Binding-site contacts:
Ligand atom N1 contacts residue ASP124 of chain 1.A at 3.0 Å (salt-bridge).
Ligand atom O contacts residue GLY169 of chain 1.A at 4.4 Å.
Ligand atom C6 contacts residue TYR168 of chain 1.A at 3.9 Å (hydrophobic).
Ligand atom C7 contacts residue TYR168 of chain 1.A at 3.5 Å (hydrophobic).
Ligand atom C2 contacts residue ASP308 of chain 1.A at 3.3 Å.
Ligand atom N1 contacts residue RD41 of chain 1.C at 3.1 Å.
Ligand atom C contacts residue ASP124 of chain 1.A at 3.6 Å.
Ligand atom C6 contacts residue GLY126 of chain 1.A at 4.4 Å.
Ligand atom C8 contacts residue GLY169 of chain 1.A at 3.6 Å.
Ligand atom C3 contacts residue ASP308 of chain 1.A at 4.3 Å.
Ligand atom N1 contacts residue SER127 of chain 1.A at 4.5 Å.
Ligand atom C contacts residue SER127 of chain 1.A at 4.4 Å.
Ligand atom C3 contacts residue ILE393 of chain 1.A at 4.0 Å (hydrophobic).
Ligand atom C5 contacts residue TYR168 of chain 1.A at 4.2 Å (hydrophobic).
Ligand atom O contacts residue TYR168 of chain 1.A at 4.2 Å.
Ligand atom N contacts residue ASP124 of chain 1.A at 2.9 Å (salt-bridge).
Ligand atom C8 contacts residue TYR168 of chain 1.A at 4.0 Å (hydrophobic).
Ligand atom C1 contacts residue RD41 of chain 1.C at 4.2 Å.
Ligand atom N1 contacts residue GLY310 of chain 1.A at 4.4 Å.
Ligand atom N contacts residue TYR168 of chain 1.A at 3.8 Å.
Ligand atom C3 contacts residue PHE283 of chain 1.A at 4.0 Å (hydrophobic).
Ligand atom C2 contacts residue ILE306 of chain 1.A at 4.0 Å (hydrophobic).
Ligand atom C contacts residue GLY126 of chain 1.A at 3.3 Å.
Ligand atom C7 contacts residue GLY169 of chain 1.A at 3.6 Å.
Ligand atom C2 contacts residue PHE283 of chain 1.A at 4.1 Å (hydrophobic).
Ligand atom N contacts residue SER127 of chain 1.A at 3.6 Å.
Ligand atom N1 contacts residue GLY126 of chain 1.A at 3.5 Å.
Ligand atom N contacts residue GLY126 of chain 1.A at 3.5 Å (h-bond).
Ligand atom N1 contacts residue ASP308 of chain 1.A at 2.7 Å (salt-bridge).
Ligand atom C4 contacts residue PHE283 of chain 1.A at 4.4 Å (hydrophobic).
Ligand atom C contacts residue RD41 of chain 1.C at 3.2 Å.
Ligand atom N contacts residue RD41 of chain 1.C at 3.1 Å.
Ligand atom C3 contacts residue ILE306 of chain 1.A at 4.0 Å (hydrophobic).
Ligand atom C1 contacts residue GLY126 of chain 1.A at 3.6 Å.
Ligand atom C contacts residue ASP308 of chain 1.A at 3.7 Å.
Ligand atom C2 contacts residue GLY126 of chain 1.A at 3.9 Å.
Ligand atom C8 contacts residue SER167 of chain 1.A at 3.5 Å.
Ligand atom C7 contacts residue SER167 of chain 1.A at 3.4 Å.
Ligand atom N1 contacts residue THR311 of chain 1.A at 4.0 Å.
Ligand atom C1 contacts residue ASP308 of chain 1.A at 3.9 Å.

The protein below binds the small molecule below.
Small molecule (SMILES): [H]/N=C(/N)c1cccc(OCC)c1

Sequence of chain 1.A:
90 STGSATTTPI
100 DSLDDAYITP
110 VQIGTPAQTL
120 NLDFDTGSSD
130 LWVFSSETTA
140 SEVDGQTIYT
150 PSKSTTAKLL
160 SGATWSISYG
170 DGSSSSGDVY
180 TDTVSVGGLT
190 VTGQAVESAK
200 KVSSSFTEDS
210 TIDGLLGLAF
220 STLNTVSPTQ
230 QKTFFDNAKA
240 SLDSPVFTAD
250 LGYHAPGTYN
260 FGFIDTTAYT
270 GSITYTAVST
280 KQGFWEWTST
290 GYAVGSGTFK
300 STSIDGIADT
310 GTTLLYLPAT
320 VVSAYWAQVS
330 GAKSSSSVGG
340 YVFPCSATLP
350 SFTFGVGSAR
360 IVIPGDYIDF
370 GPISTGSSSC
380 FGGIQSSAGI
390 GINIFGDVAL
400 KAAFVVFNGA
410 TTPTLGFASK